Sequence of chain 1.A:
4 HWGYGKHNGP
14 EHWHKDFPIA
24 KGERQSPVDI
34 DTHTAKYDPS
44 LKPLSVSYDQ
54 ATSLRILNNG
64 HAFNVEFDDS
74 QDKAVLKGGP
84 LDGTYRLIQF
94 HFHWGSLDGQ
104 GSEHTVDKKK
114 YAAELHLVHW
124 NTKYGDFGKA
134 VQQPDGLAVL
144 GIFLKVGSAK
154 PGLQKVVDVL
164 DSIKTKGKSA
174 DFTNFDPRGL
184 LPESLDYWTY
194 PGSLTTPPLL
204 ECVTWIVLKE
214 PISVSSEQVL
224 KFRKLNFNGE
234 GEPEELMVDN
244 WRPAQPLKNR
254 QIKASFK

Binding-site contacts:
Ligand atom O8 contacts residue HIS119 of chain 1.A at 3.5 Å (h-bond).
Ligand atom F12 contacts residue ZN1 of chain 1.B at 3.6 Å.
Ligand atom C3 contacts residue GLN92 of chain 1.A at 3.7 Å.
Ligand atom N10 contacts residue HIS96 of chain 1.A at 3.1 Å (h-bond).
Ligand atom N25 contacts residue GLN92 of chain 1.A at 3.6 Å.
Ligand atom F11 contacts residue THR199 of chain 1.A at 3.2 Å.
Ligand atom C3 contacts residue LEU197 of chain 1.A at 3.9 Å (hydrophobic).
Ligand atom F12 contacts residue THR199 of chain 1.A at 3.1 Å.
Ligand atom S7 contacts residue HIS94 of chain 1.A at 3.8 Å.
Ligand atom O8 contacts residue VAL142 of chain 1.A at 3.5 Å.
Ligand atom F13 contacts residue PHE130 of chain 1.A at 3.2 Å.
Ligand atom C4 contacts residue VAL121 of chain 1.A at 3.8 Å (hydrophobic).
Ligand atom C6 contacts residue HIS94 of chain 1.A at 3.6 Å.
Ligand atom O9 contacts residue TRP208 of chain 1.A at 3.5 Å.
Ligand atom O9 contacts residue THR198 of chain 1.A at 3.0 Å (h-bond).
Ligand atom F14 contacts residue LEU197 of chain 1.A at 3.4 Å.
Ligand atom C5 contacts residue HIS94 of chain 1.A at 3.5 Å.
Ligand atom S7 contacts residue ZN1 of chain 1.B at 3.0 Å.
Ligand atom F14 contacts residue VAL142 of chain 1.A at 3.8 Å.
Ligand atom C1 contacts residue THR199 of chain 1.A at 3.6 Å.
Ligand atom F14 contacts residue VAL121 of chain 1.A at 3.5 Å.
Ligand atom O8 contacts residue ZN1 of chain 1.B at 3.2 Å.
Ligand atom N10 contacts residue HIS119 of chain 1.A at 3.4 Å (h-bond).
Ligand atom C4 contacts residue LEU197 of chain 1.A at 3.6 Å (hydrophobic).
Ligand atom O8 contacts residue HIS94 of chain 1.A at 3.5 Å.
Ligand atom C18 contacts residue PHE130 of chain 1.A at 3.5 Å (hydrophobic).
Ligand atom N10 contacts residue ZN1 of chain 1.B at 1.9 Å.
Ligand atom O8 contacts residue VAL121 of chain 1.A at 3.8 Å.
Ligand atom O8 contacts residue TRP208 of chain 1.A at 3.8 Å.
Ligand atom F12 contacts residue HIS94 of chain 1.A at 3.6 Å.
Ligand atom S7 contacts residue THR198 of chain 1.A at 3.8 Å.
Ligand atom N10 contacts residue HIS94 of chain 1.A at 3.2 Å (h-bond).
Ligand atom F13 contacts residue VAL121 of chain 1.A at 3.5 Å.
Ligand atom C6 contacts residue THR199 of chain 1.A at 3.5 Å.
Ligand atom N10 contacts residue THR198 of chain 1.A at 2.6 Å (h-bond).
Ligand atom O9 contacts residue LEU197 of chain 1.A at 3.3 Å.
Ligand atom C22 contacts residue PRO201 of chain 1.A at 3.0 Å (hydrophobic).
Ligand atom C2 contacts residue GLN92 of chain 1.A at 3.5 Å.
Ligand atom C16 contacts residue PHE130 of chain 1.A at 3.6 Å (hydrophobic).
Ligand atom C23 contacts residue PRO201 of chain 1.A at 3.8 Å (hydrophobic).

A small-molecule ligand and the protein it binds are described below.
Small molecule (SMILES): NS(=O)(=O)c1c(F)c(F)c(NC23CC4CC(CC(C4)C2)C3)c(F)c1F